Sequence of chain 13.P:
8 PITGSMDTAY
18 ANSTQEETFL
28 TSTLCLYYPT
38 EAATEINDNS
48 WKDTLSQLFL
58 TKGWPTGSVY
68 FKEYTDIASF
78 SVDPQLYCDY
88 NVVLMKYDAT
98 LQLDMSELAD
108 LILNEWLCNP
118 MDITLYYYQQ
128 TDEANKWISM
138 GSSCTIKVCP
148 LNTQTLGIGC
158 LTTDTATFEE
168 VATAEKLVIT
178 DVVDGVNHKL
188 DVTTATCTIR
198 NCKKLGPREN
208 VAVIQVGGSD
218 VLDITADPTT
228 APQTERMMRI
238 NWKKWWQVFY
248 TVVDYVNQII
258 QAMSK

Binding-site contacts:
Ligand atom C1 contacts residue ASN19 of chain 13.P at 2.3 Å.
Ligand atom C7 contacts residue TYR17 of chain 13.P at 4.3 Å (hydrophobic).
Ligand atom O7 contacts residue ALA18 of chain 13.P at 4.3 Å.
Ligand atom C2 contacts residue ASN19 of chain 13.P at 3.6 Å.
Ligand atom C3 contacts residue ASN19 of chain 13.P at 4.4 Å.
Ligand atom N2 contacts residue ASN19 of chain 13.P at 4.0 Å.
Ligand atom C5 contacts residue ASN19 of chain 13.P at 3.6 Å.
Ligand atom C7 contacts residue ALA18 of chain 13.P at 4.4 Å (hydrophobic).
Ligand atom C8 contacts residue ALA18 of chain 13.P at 4.0 Å (hydrophobic).
Ligand atom C8 contacts residue TYR17 of chain 13.P at 3.4 Å (hydrophobic).
Ligand atom O5 contacts residue ASN19 of chain 13.P at 2.9 Å (h-bond).

The small molecule below binds the protein below.
Small molecule (SMILES): CC(=O)N[C@H]1[C@H](O[C@H]2[C@H](O)[C@@H](NC(C)=O)CO[C@@H]2CO)O[C@H](CO)[C@@H](O)[C@@H]1O